This small molecule binds to this protein.
Small molecule (SMILES): Cc1cn([C@H]2C[C@H](O)[C@@H](COP(=O)(O)OP(=O)(O)O[C@H]3O[C@H](C)[C@@H](N)[C@H](O)[C@H]3O)O2)c(=O)[nH]c1=O

Binding-site contacts:
Ligand atom C5 contacts residue TYR163 of chain 1.B at 3.6 Å (hydrophobic).
Ligand atom C21 contacts residue ASN234 of chain 1.B at 3.6 Å.
Ligand atom N31 contacts residue ASN234 of chain 1.B at 2.9 Å (h-bond).
Ligand atom O3 contacts residue TYR117 of chain 1.B at 3.4 Å.
Ligand atom O3 contacts residue TYR163 of chain 1.B at 3.7 Å.
Ligand atom C2 contacts residue GLN119 of chain 1.B at 3.6 Å.
Ligand atom O3P contacts residue ASN21 of chain 1.B at 3.0 Å (h-bond).
Ligand atom O21 contacts residue HIS229 of chain 1.B at 3.4 Å.
Ligand atom O4P contacts residue TYR163 of chain 1.B at 2.6 Å (h-bond).
Ligand atom C61 contacts residue PHE232 of chain 1.B at 3.5 Å (hydrophobic).
Ligand atom C4 contacts residue HIS229 of chain 1.B at 3.6 Å.
Ligand atom O2G contacts residue LYS89 of chain 1.B at 2.6 Å (salt-bridge).
Ligand atom O21 contacts residue ASN234 of chain 1.B at 2.7 Å (h-bond).
Ligand atom O41 contacts residue ASN234 of chain 1.B at 3.7 Å.
Ligand atom C21 contacts residue PHE232 of chain 1.B at 3.5 Å (hydrophobic).
Ligand atom C2G contacts residue LYS89 of chain 1.B at 3.7 Å.
Ligand atom O4P contacts residue ASN21 of chain 1.B at 3.7 Å.
Ligand atom O4 contacts residue PHE232 of chain 1.B at 3.5 Å.
Ligand atom N31 contacts residue PHE232 of chain 1.B at 3.5 Å.
Ligand atom C5A contacts residue TYR117 of chain 1.B at 3.6 Å (hydrophobic).
Ligand atom C2 contacts residue HIS229 of chain 1.B at 3.6 Å.
Ligand atom C4 contacts residue TYR163 of chain 1.B at 3.8 Å (hydrophobic).
Ligand atom P2 contacts residue TYR163 of chain 1.B at 3.6 Å.
Ligand atom O3G contacts residue TRP116 of chain 1.B at 3.1 Å.
Ligand atom C1 contacts residue HIS229 of chain 1.B at 3.4 Å.
Ligand atom C3 contacts residue TYR117 of chain 1.B at 3.3 Å (hydrophobic).
Ligand atom C51 contacts residue PHE232 of chain 1.B at 3.7 Å (hydrophobic).
Ligand atom C2 contacts residue TYR117 of chain 1.B at 3.8 Å (hydrophobic).
Ligand atom OPP contacts residue TYR163 of chain 1.B at 3.8 Å.
Ligand atom O3 contacts residue GLN119 of chain 1.B at 2.9 Å (h-bond).
Ligand atom C51 contacts residue TYR117 of chain 1.B at 3.5 Å (hydrophobic).
Ligand atom N11 contacts residue PHE232 of chain 1.B at 3.5 Å.
Ligand atom O4P contacts residue HIS87 of chain 1.B at 2.8 Å (h-bond).
Ligand atom C41 contacts residue PHE232 of chain 1.B at 3.5 Å (hydrophobic).
Ligand atom C1G contacts residue HIS87 of chain 1.B at 3.5 Å.
Ligand atom O5G contacts residue HIS87 of chain 1.B at 3.2 Å.
Ligand atom O21 contacts residue TYR203 of chain 1.B at 3.2 Å (h-bond).
Ligand atom P2 contacts residue HIS87 of chain 1.B at 3.7 Å.
Ligand atom N4A contacts residue TRP116 of chain 1.B at 3.6 Å.
Ligand atom O4 contacts residue HIS229 of chain 1.B at 3.2 Å (h-bond).

Sequence of chain 1.B:
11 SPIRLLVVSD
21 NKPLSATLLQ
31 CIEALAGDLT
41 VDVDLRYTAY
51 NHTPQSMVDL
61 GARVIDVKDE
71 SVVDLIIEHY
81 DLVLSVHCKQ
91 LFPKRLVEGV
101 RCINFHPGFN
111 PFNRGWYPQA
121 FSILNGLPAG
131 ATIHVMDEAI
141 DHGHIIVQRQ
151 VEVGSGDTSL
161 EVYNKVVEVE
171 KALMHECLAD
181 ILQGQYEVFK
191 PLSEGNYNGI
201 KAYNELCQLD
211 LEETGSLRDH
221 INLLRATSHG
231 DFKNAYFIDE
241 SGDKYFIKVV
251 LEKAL